Sequence of chain 1.F:
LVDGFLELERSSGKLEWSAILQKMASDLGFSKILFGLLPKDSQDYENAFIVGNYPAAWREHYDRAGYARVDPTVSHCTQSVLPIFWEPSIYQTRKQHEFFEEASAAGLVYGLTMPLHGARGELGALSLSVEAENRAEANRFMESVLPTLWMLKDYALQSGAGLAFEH

Binding-site contacts:
Ligand atom C30 contacts residue TYR93 of chain 1.F at 3.4 Å (hydrophobic).
Ligand atom O13 contacts residue TYR64 of chain 1.F at 3.6 Å.
Ligand atom O01 contacts residue SER129 of chain 1.F at 3.0 Å (h-bond).
Ligand atom C06 contacts residue TYR64 of chain 1.F at 3.4 Å (hydrophobic).
Ligand atom C22 contacts residue LEU40 of chain 1.F at 3.5 Å (hydrophobic).
Ligand atom O01 contacts residue TYR56 of chain 1.F at 2.8 Å (h-bond).
Ligand atom C19 contacts residue GLY126 of chain 1.F at 3.6 Å.
Ligand atom C07 contacts residue TYR64 of chain 1.F at 3.4 Å (hydrophobic).
Ligand atom C05 contacts residue TYR64 of chain 1.F at 3.6 Å (hydrophobic).
Ligand atom BR1 contacts residue TYR64 of chain 1.F at 3.5 Å.
Ligand atom C02 contacts residue SER129 of chain 1.F at 3.6 Å.
Ligand atom C10 contacts residue TYR64 of chain 1.F at 3.4 Å (hydrophobic).
Ligand atom O28 contacts residue TRP60 of chain 1.F at 3.1 Å (h-bond).
Ligand atom N26 contacts residue TYR56 of chain 1.F at 3.6 Å.
Ligand atom C32 contacts residue TRP88 of chain 1.F at 3.5 Å (hydrophobic).
Ligand atom BR2 contacts residue TYR47 of chain 1.F at 3.6 Å.
Ligand atom C09 contacts residue TYR64 of chain 1.F at 3.5 Å (hydrophobic).
Ligand atom C22 contacts residue GLY38 of chain 1.F at 3.3 Å.
Ligand atom C17 contacts residue TYR47 of chain 1.F at 3.6 Å (hydrophobic).
Ligand atom O21 contacts residue LEU39 of chain 1.F at 3.5 Å (h-bond).
Ligand atom O23 contacts residue LEU36 of chain 1.F at 3.4 Å.
Ligand atom O27 contacts residue TRP60 of chain 1.F at 3.2 Å (h-bond).
Ligand atom N26 contacts residue TRP60 of chain 1.F at 3.5 Å (h-bond).
Ligand atom N03 contacts residue ASP73 of chain 1.F at 2.8 Å (salt-bridge).
Ligand atom C22 contacts residue LEU125 of chain 1.F at 3.7 Å (hydrophobic).
Ligand atom O28 contacts residue TYR56 of chain 1.F at 3.3 Å.
Ligand atom C18 contacts residue TYR47 of chain 1.F at 3.4 Å (hydrophobic).
Ligand atom C22 contacts residue ALA50 of chain 1.F at 3.6 Å (hydrophobic).
Ligand atom O21 contacts residue GLY38 of chain 1.F at 3.2 Å.
Ligand atom C07 contacts residue LEU36 of chain 1.F at 3.6 Å (hydrophobic).
Ligand atom C22 contacts residue LEU39 of chain 1.F at 3.1 Å (hydrophobic).
Ligand atom C04 contacts residue ASP73 of chain 1.F at 3.4 Å.
Ligand atom O23 contacts residue GLY38 of chain 1.F at 3.6 Å.
Ligand atom BR1 contacts residue TRP60 of chain 1.F at 3.5 Å.
Ligand atom C30 contacts residue TRP88 of chain 1.F at 3.5 Å (hydrophobic).
Ligand atom C12 contacts residue TYR64 of chain 1.F at 3.5 Å (hydrophobic).
Ligand atom C19 contacts residue TYR47 of chain 1.F at 3.5 Å (hydrophobic).
Ligand atom C31 contacts residue TRP88 of chain 1.F at 3.2 Å (hydrophobic).
Ligand atom O27 contacts residue LEU110 of chain 1.F at 3.0 Å.
Ligand atom C24 contacts residue TRP88 of chain 1.F at 3.6 Å (hydrophobic).

The protein below binds the small molecule below.
Small molecule (SMILES): COc1ccccc1C(=O)Oc1c(Br)cc(Br)cc1CNC(=O)c1ccccc1[N+](=O)[O-]